Binding-site contacts:
Ligand atom C7 contacts residue GLN147 of chain 1.C at 3.9 Å.
Ligand atom O5 contacts residue ASN149 of chain 1.C at 2.4 Å (h-bond).
Ligand atom C4 contacts residue ASN149 of chain 1.C at 4.2 Å.
Ligand atom N2 contacts residue GLN147 of chain 1.C at 3.9 Å.
Ligand atom C8 contacts residue GLN147 of chain 1.C at 3.2 Å.
Ligand atom C2 contacts residue ASN149 of chain 1.C at 2.5 Å.
Ligand atom N2 contacts residue ASN149 of chain 1.C at 3.0 Å (h-bond).
Ligand atom O7 contacts residue ASN149 of chain 1.C at 3.5 Å (h-bond).
Ligand atom C5 contacts residue ASN149 of chain 1.C at 3.7 Å.
Ligand atom C1 contacts residue ASN149 of chain 1.C at 1.4 Å.
Ligand atom C3 contacts residue ASN149 of chain 1.C at 3.8 Å.
Ligand atom C7 contacts residue ASN149 of chain 1.C at 3.4 Å.

Sequence of chain 1.C:
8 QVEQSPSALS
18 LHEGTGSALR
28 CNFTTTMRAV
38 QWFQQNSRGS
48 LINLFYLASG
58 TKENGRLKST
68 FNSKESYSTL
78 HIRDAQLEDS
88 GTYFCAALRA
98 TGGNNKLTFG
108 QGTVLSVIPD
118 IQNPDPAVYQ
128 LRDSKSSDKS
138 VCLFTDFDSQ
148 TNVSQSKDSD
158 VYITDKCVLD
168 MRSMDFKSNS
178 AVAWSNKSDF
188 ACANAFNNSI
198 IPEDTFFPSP

The protein below binds the small molecule below.
Small molecule (SMILES): CC(=O)N[C@@H]1[C@@H](O)[C@H](O)[C@@H](CO)O[C@H]1O